Binding-site contacts:
Ligand atom C8 contacts residue ILE146 of chain 1.A at 3.7 Å (hydrophobic).
Ligand atom O3P contacts residue THR152 of chain 1.A at 2.7 Å (h-bond).
Ligand atom N7 contacts residue LYS177 of chain 1.A at 3.7 Å.
Ligand atom C6 contacts residue VAL199 of chain 1.A at 3.6 Å (hydrophobic).
Ligand atom O6 contacts residue VAL199 of chain 1.A at 3.0 Å (h-bond).
Ligand atom C5' contacts residue ILE146 of chain 1.A at 3.9 Å (hydrophobic).
Ligand atom C8 contacts residue ASP148 of chain 1.A at 3.5 Å.
Ligand atom O6 contacts residue LYS197 of chain 1.A at 3.7 Å.
Ligand atom C9 contacts residue ILE146 of chain 1.A at 3.8 Å (hydrophobic).
Ligand atom O1P contacts residue ASP148 of chain 1.A at 3.6 Å.
Ligand atom N1 contacts residue VAL199 of chain 1.A at 2.9 Å (h-bond).
Ligand atom C2 contacts residue TYR198 of chain 1.A at 3.5 Å (hydrophobic).
Ligand atom N1 contacts residue TYR198 of chain 1.A at 3.7 Å.
Ligand atom C6 contacts residue TYR198 of chain 1.A at 3.9 Å (hydrophobic).
Ligand atom P contacts residue GLY150 of chain 1.A at 3.8 Å.
Ligand atom O2P contacts residue SER149 of chain 1.A at 3.3 Å (h-bond).
Ligand atom O3P contacts residue SER149 of chain 1.A at 3.5 Å (h-bond).
Ligand atom C6 contacts residue LYS177 of chain 1.A at 3.7 Å.
Ligand atom N7 contacts residue ILE146 of chain 1.A at 3.9 Å.
Ligand atom C2' contacts residue ILE146 of chain 1.A at 3.7 Å (hydrophobic).
Ligand atom C3' contacts residue ASP145 of chain 1.A at 3.9 Å.
Ligand atom O6 contacts residue LYS177 of chain 1.A at 2.8 Å (salt-bridge).
Ligand atom O2' contacts residue ASP145 of chain 1.A at 2.7 Å (salt-bridge).
Ligand atom P contacts residue SER149 of chain 1.A at 3.5 Å.
Ligand atom N7 contacts residue ASP148 of chain 1.A at 3.0 Å (salt-bridge).
Ligand atom N2 contacts residue TYR198 of chain 1.A at 3.3 Å (h-bond).
Ligand atom C2' contacts residue ASP145 of chain 1.A at 3.7 Å.
Ligand atom C2 contacts residue VAL199 of chain 1.A at 3.5 Å (hydrophobic).
Ligand atom N2 contacts residue PHE204 of chain 1.A at 3.5 Å.
Ligand atom O3P contacts residue LYS151 of chain 1.A at 3.6 Å (salt-bridge).
Ligand atom P contacts residue THR152 of chain 1.A at 3.9 Å.
Ligand atom O1P contacts residue SER149 of chain 1.A at 2.7 Å (h-bond).
Ligand atom N2 contacts residue GLU205 of chain 1.A at 3.2 Å (salt-bridge).
Ligand atom C5' contacts residue THR152 of chain 1.A at 3.8 Å.
Ligand atom O2P contacts residue GLY150 of chain 1.A at 3.0 Å (h-bond).
Ligand atom N2 contacts residue VAL199 of chain 1.A at 3.1 Å (h-bond).
Ligand atom C4' contacts residue THR152 of chain 1.A at 3.6 Å.
Ligand atom O2P contacts residue ASP148 of chain 1.A at 3.0 Å (salt-bridge).
Ligand atom O5' contacts residue THR152 of chain 1.A at 3.9 Å.
Ligand atom O6 contacts residue TYR198 of chain 1.A at 3.5 Å.

Sequence of chain 1.A:
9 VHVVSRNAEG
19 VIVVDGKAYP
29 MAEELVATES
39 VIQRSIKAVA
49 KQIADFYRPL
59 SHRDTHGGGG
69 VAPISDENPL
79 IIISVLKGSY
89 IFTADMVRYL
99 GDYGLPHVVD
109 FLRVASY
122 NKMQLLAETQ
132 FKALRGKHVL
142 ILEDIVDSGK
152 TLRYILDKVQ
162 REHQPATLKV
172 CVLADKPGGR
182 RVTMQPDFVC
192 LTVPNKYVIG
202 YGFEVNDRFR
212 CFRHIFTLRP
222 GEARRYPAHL

This small molecule binds to this protein.
Small molecule (SMILES): Nc1nc2c([C@@H]3N[C@H](COP(=O)(O)O)[C@@H](O)[C@H]3O)c[nH]c2c(=O)[nH]1